Sequence of chain 1.H:
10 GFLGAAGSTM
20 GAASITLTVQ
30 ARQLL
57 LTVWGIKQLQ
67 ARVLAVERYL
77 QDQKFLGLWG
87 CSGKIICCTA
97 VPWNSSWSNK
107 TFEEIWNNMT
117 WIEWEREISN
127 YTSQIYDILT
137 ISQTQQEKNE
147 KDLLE

Sequence of chain 1.J:
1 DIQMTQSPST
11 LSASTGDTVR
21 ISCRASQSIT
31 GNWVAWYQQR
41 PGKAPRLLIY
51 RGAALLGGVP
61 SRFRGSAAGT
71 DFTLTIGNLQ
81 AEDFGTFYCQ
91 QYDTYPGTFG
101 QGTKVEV

A protein and the small-molecule ligand that binds it are described below.
Small molecule (SMILES): CC(=O)N[C@H]1[C@H](O[C@H]2[C@H](O)[C@@H](NC(C)=O)CO[C@@H]2CO)O[C@H](CO)[C@@H](O[C@@H]2O[C@H](CO[C@H]3O[C@H](CO)[C@@H](O)[C@H](O)[C@@H]3O)[C@@H](O)[C@H](O[C@H]3O[C@H](CO)[C@@H](O)[C@H](O)[C@@H]3O)[C@@H]2O)[C@@H]1O

Sequence of chain 1.I:
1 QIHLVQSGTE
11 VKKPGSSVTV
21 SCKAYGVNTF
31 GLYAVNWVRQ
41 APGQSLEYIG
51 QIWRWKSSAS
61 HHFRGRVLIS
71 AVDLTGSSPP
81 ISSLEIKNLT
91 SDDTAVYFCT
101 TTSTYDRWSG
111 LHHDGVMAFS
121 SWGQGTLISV

Binding-site contacts:
Ligand atom N2 contacts residue ASN126 of chain 1.H at 2.8 Å (h-bond).
Ligand atom C7 contacts residue ASN126 of chain 1.H at 3.9 Å.
Ligand atom O2 contacts residue SER61 of chain 1.J at 2.9 Å (h-bond).
Ligand atom C7 contacts residue ALA53 of chain 1.J at 3.8 Å (hydrophobic).
Ligand atom O4 contacts residue ALA54 of chain 1.J at 3.4 Å.
Ligand atom O5 contacts residue ALA54 of chain 1.J at 3.5 Å.
Ligand atom C2 contacts residue ARG51 of chain 1.J at 3.7 Å.
Ligand atom O5 contacts residue SER125 of chain 1.H at 3.9 Å.
Ligand atom C2 contacts residue ALA54 of chain 1.J at 3.7 Å (hydrophobic).
Ligand atom C8 contacts residue ALA67 of chain 1.J at 3.6 Å (hydrophobic).
Ligand atom C8 contacts residue ARG51 of chain 1.J at 3.7 Å.
Ligand atom C3 contacts residue SER61 of chain 1.J at 3.4 Å.
Ligand atom C7 contacts residue ARG51 of chain 1.J at 3.6 Å.
Ligand atom C5 contacts residue LEU55 of chain 1.J at 3.7 Å (hydrophobic).
Ligand atom C3 contacts residue ASN126 of chain 1.H at 3.8 Å.
Ligand atom O6 contacts residue LEU55 of chain 1.J at 3.8 Å.
Ligand atom C8 contacts residue GLY52 of chain 1.J at 3.7 Å.
Ligand atom C8 contacts residue TRP108 of chain 1.I at 3.9 Å (hydrophobic).
Ligand atom O3 contacts residue SER61 of chain 1.J at 2.6 Å (h-bond).
Ligand atom C2 contacts residue ASN126 of chain 1.H at 2.5 Å.
Ligand atom O6 contacts residue ALA53 of chain 1.J at 2.3 Å (h-bond).
Ligand atom O7 contacts residue TYR50 of chain 1.J at 3.0 Å (h-bond).
Ligand atom C1 contacts residue ASN126 of chain 1.H at 1.5 Å.
Ligand atom C8 contacts residue ALA53 of chain 1.J at 3.4 Å (hydrophobic).
Ligand atom C8 contacts residue ASN32 of chain 1.J at 3.6 Å.
Ligand atom O7 contacts residue SER109 of chain 1.I at 3.6 Å.
Ligand atom C2 contacts residue SER61 of chain 1.J at 3.8 Å.
Ligand atom C1 contacts residue ALA54 of chain 1.J at 3.8 Å (hydrophobic).
Ligand atom N2 contacts residue ASN32 of chain 1.J at 3.8 Å.
Ligand atom C5 contacts residue ASN126 of chain 1.H at 3.7 Å.
Ligand atom N2 contacts residue ARG51 of chain 1.J at 2.9 Å (salt-bridge).
Ligand atom O6 contacts residue ALA54 of chain 1.J at 3.2 Å.
Ligand atom O3 contacts residue ALA54 of chain 1.J at 3.8 Å.
Ligand atom O5 contacts residue ASN126 of chain 1.H at 2.5 Å (h-bond).
Ligand atom O7 contacts residue ALA54 of chain 1.J at 3.8 Å.
Ligand atom O2 contacts residue LEU55 of chain 1.J at 3.7 Å.
Ligand atom C3 contacts residue ARG51 of chain 1.J at 3.5 Å.
Ligand atom C6 contacts residue ALA53 of chain 1.J at 3.6 Å (hydrophobic).
Ligand atom C1 contacts residue ARG51 of chain 1.J at 3.8 Å.
Ligand atom O3 contacts residue ALA53 of chain 1.J at 3.6 Å (h-bond).